Sequence of chain 1.A:
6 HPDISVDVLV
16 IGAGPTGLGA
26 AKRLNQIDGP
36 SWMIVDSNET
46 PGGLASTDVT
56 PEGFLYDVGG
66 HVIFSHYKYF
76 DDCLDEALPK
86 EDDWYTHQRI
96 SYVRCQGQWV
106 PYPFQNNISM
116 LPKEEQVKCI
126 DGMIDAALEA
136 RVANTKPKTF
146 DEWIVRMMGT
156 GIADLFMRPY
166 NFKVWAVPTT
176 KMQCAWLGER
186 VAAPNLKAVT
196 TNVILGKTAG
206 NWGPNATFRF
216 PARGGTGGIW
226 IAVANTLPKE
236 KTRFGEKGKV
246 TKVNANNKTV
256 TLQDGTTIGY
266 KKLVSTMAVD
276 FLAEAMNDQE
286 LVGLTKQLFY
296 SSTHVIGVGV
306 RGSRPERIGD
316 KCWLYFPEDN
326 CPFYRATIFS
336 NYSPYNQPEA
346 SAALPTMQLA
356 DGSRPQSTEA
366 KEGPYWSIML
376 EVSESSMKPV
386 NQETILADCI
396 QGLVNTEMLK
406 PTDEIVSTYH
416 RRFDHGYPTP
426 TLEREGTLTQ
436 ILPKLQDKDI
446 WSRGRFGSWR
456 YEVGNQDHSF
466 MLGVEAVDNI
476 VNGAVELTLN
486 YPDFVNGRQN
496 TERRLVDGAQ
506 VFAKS

Binding-site contacts:
Ligand atom PB contacts residue TYR456 of chain 1.A at 3.4 Å.
Ligand atom O4 contacts residue PHE109 of chain 1.A at 3.3 Å (h-bond).
Ligand atom O1B contacts residue TYR422 of chain 1.A at 3.0 Å (h-bond).
Ligand atom O2' contacts residue ASN460 of chain 1.A at 3.3 Å (h-bond).
Ligand atom O2' contacts residue ARG185 of chain 1.A at 3.4 Å (salt-bridge).
Ligand atom C4 contacts residue TYR107 of chain 1.A at 3.4 Å (hydrophobic).
Ligand atom C4 contacts residue PHE161 of chain 1.A at 2.9 Å (hydrophobic).
Ligand atom O4' contacts residue ASN210 of chain 1.A at 3.1 Å (h-bond).
Ligand atom O4D contacts residue ARG185 of chain 1.A at 3.1 Å (salt-bridge).
Ligand atom N3 contacts residue GLN110 of chain 1.A at 2.8 Å (h-bond).
Ligand atom O2D contacts residue ASN166 of chain 1.A at 2.5 Å (h-bond).
Ligand atom O2 contacts residue VAL186 of chain 1.A at 3.3 Å.
Ligand atom O4 contacts residue PHE161 of chain 1.A at 3.1 Å.
Ligand atom C1' contacts residue ARG330 of chain 1.A at 3.2 Å.
Ligand atom O3A contacts residue TYR456 of chain 1.A at 3.3 Å (h-bond).
Ligand atom O1B contacts residue ARG330 of chain 1.A at 3.4 Å (salt-bridge).
Ligand atom O5' contacts residue ARG330 of chain 1.A at 3.0 Å (salt-bridge).
Ligand atom O3D contacts residue ASN166 of chain 1.A at 3.0 Å (h-bond).
Ligand atom C4' contacts residue ASN210 of chain 1.A at 3.4 Å.
Ligand atom O4' contacts residue FDA1 of chain 1.E at 2.8 Å (h-bond).
Ligand atom C4' contacts residue FDA1 of chain 1.E at 3.5 Å.
Ligand atom C2D contacts residue ASN166 of chain 1.A at 3.4 Å.
Ligand atom C5' contacts residue ARG330 of chain 1.A at 3.3 Å.
Ligand atom O1A contacts residue TYR320 of chain 1.A at 2.7 Å (h-bond).
Ligand atom O2 contacts residue GLN110 of chain 1.A at 3.0 Å (h-bond).
Ligand atom O5' contacts residue FDA1 of chain 1.E at 3.3 Å (h-bond).
Ligand atom C1' contacts residue FDA1 of chain 1.E at 3.5 Å.
Ligand atom C2' contacts residue FDA1 of chain 1.E at 3.1 Å.
Ligand atom C5 contacts residue PHE161 of chain 1.A at 3.1 Å (hydrophobic).
Ligand atom O3D contacts residue TRP170 of chain 1.A at 3.5 Å (h-bond).
Ligand atom O3' contacts residue ARG185 of chain 1.A at 3.2 Å (salt-bridge).
Ligand atom O4' contacts residue PHE69 of chain 1.A at 3.2 Å.
Ligand atom O2B contacts residue ARG185 of chain 1.A at 3.4 Å (salt-bridge).
Ligand atom O1A contacts residue ARG330 of chain 1.A at 2.7 Å (salt-bridge).
Ligand atom O4 contacts residue TYR107 of chain 1.A at 3.2 Å.
Ligand atom O3B contacts residue ARG330 of chain 1.A at 2.6 Å (salt-bridge).
Ligand atom N3 contacts residue PHE161 of chain 1.A at 3.0 Å.
Ligand atom O2B contacts residue TYR456 of chain 1.A at 2.6 Å (h-bond).
Ligand atom PB contacts residue ARG330 of chain 1.A at 3.4 Å.
Ligand atom O3' contacts residue PHE69 of chain 1.A at 2.8 Å.

A small-molecule ligand and the protein it binds are described below.
Small molecule (SMILES): O=c1ccn([C@@H]2O[C@H](CO[P](=O)(O)O[P](=O)(O)O[C@H]3O[C@H](CO)[C@H](O)[C@H](O)[C@H]3O)[C@@H](O)[C@H]2O)c(=O)[nH]1